Sequence of chain 5.C:
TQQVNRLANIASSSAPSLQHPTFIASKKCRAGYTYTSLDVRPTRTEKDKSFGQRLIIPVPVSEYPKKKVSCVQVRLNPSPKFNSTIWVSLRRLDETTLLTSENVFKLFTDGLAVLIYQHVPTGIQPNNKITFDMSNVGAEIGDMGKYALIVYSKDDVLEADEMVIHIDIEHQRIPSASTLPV

Sequence of chain 1.B:
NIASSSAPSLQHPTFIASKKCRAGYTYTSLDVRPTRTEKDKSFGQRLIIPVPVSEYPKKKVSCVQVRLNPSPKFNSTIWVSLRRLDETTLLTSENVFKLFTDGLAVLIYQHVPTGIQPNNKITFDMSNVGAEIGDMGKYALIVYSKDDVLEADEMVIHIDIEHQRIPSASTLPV

The small molecule below binds the protein below.
Small molecule (SMILES): Nc1ncnc2c1ncn2[C@@H]1O[C@H](CO[P](=O)(O)O[C@H]2[C@@H](O)[C@H](n3cnc4c(N)ncnc43)O[C@@H]2CO[P](=O)(O)O[C@H]2[C@@H](O)[C@H](n3cnc4c(N)ncnc43)O[C@@H]2CO)[C@@H](O)[C@H]1O

Binding-site contacts:
Ligand atom OP1 contacts residue ARG208 of chain 1.B at 4.1 Å.
Ligand atom N3 contacts residue ARG65 of chain 1.B at 4.1 Å.
Ligand atom OP2 contacts residue ARG208 of chain 5.C at 4.4 Å.
Ligand atom OP1 contacts residue SER211 of chain 1.B at 4.3 Å.
Ligand atom P contacts residue ARG208 of chain 5.C at 4.5 Å.
Ligand atom O2' contacts residue ALA66 of chain 1.B at 3.6 Å.
Ligand atom OP1 contacts residue ARG208 of chain 5.C at 4.1 Å.
Ligand atom O5' contacts residue ARG208 of chain 5.C at 4.0 Å.
Ligand atom O2' contacts residue GLY67 of chain 1.B at 3.3 Å (h-bond).
Ligand atom C1' contacts residue GLY67 of chain 1.B at 4.4 Å.
Ligand atom O2' contacts residue ARG65 of chain 1.B at 4.3 Å.
Ligand atom O2' contacts residue ARG208 of chain 1.B at 4.1 Å.